This small molecule binds to this protein.
Small molecule (SMILES): CC(=O)N[C@@H]1[C@@H](O)[C@H](O)[C@@H](CO)O[C@H]1O

Sequence of chain 1.C:
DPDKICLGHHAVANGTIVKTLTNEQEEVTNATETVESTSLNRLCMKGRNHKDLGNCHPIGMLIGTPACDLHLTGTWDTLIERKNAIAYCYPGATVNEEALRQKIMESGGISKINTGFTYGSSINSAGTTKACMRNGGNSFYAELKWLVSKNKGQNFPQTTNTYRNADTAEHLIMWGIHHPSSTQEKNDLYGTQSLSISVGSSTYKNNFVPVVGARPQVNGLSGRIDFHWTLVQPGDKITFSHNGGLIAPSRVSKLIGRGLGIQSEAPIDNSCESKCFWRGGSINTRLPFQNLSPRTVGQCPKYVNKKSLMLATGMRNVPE

Binding-site contacts:
Ligand atom O5 contacts residue ASN30 of chain 1.C at 2.4 Å (h-bond).
Ligand atom C4 contacts residue ASN30 of chain 1.C at 4.2 Å.
Ligand atom C5 contacts residue ASN30 of chain 1.C at 3.7 Å.
Ligand atom O6 contacts residue LEU52 of chain 1.D at 3.3 Å.
Ligand atom C1 contacts residue ASN30 of chain 1.C at 1.4 Å.
Ligand atom C7 contacts residue ASN30 of chain 1.C at 3.6 Å.
Ligand atom O6 contacts residue THR313 of chain 1.C at 4.0 Å.
Ligand atom C1 contacts residue THR313 of chain 1.C at 3.8 Å.
Ligand atom O7 contacts residue ASN30 of chain 1.C at 3.9 Å.
Ligand atom C3 contacts residue ASN30 of chain 1.C at 3.8 Å.
Ligand atom O5 contacts residue THR313 of chain 1.C at 3.3 Å (h-bond).
Ligand atom C6 contacts residue THR313 of chain 1.C at 4.4 Å.
Ligand atom C6 contacts residue THR32 of chain 1.C at 4.1 Å.
Ligand atom N2 contacts residue ASN30 of chain 1.C at 2.9 Å (h-bond).
Ligand atom C2 contacts residue ASN30 of chain 1.C at 2.5 Å.
Ligand atom C6 contacts residue LEU52 of chain 1.D at 4.5 Å (hydrophobic).

Sequence of chain 1.D:
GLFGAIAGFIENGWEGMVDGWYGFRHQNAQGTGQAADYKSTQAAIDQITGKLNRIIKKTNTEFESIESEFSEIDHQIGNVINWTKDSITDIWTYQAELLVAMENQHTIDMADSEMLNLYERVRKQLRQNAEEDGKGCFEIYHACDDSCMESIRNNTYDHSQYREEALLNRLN